Binding-site contacts:
Ligand atom O5 contacts residue ASN156 of chain 20.F at 2.5 Å (h-bond).
Ligand atom C3 contacts residue GLU127 of chain 20.F at 3.6 Å.
Ligand atom O7 contacts residue ASN156 of chain 20.F at 3.2 Å (h-bond).
Ligand atom O3 contacts residue GLU127 of chain 20.F at 4.2 Å.
Ligand atom C2 contacts residue ASN156 of chain 20.F at 2.3 Å.
Ligand atom C3 contacts residue ASN156 of chain 20.F at 3.6 Å.
Ligand atom C4 contacts residue GLU127 of chain 20.F at 3.6 Å.
Ligand atom C6 contacts residue LYS128 of chain 20.F at 4.3 Å.
Ligand atom C5 contacts residue ASN156 of chain 20.F at 3.7 Å.
Ligand atom C4 contacts residue ASN156 of chain 20.F at 4.2 Å.
Ligand atom C5 contacts residue GLY126 of chain 20.F at 4.0 Å.
Ligand atom C1 contacts residue GLY126 of chain 20.F at 3.4 Å.
Ligand atom C8 contacts residue ASN156 of chain 20.F at 4.2 Å.
Ligand atom C8 contacts residue PRO179 of chain 20.F at 4.4 Å (hydrophobic).
Ligand atom O5 contacts residue GLY126 of chain 20.F at 3.7 Å.
Ligand atom N2 contacts residue ASN156 of chain 20.F at 2.5 Å (h-bond).
Ligand atom C6 contacts residue GLU127 of chain 20.F at 3.8 Å.
Ligand atom O4 contacts residue GLU127 of chain 20.F at 3.1 Å (salt-bridge).
Ligand atom C1 contacts residue ASN156 of chain 20.F at 1.4 Å.
Ligand atom C5 contacts residue GLU127 of chain 20.F at 3.6 Å.
Ligand atom C7 contacts residue ASN156 of chain 20.F at 3.3 Å.

Sequence of chain 20.F:
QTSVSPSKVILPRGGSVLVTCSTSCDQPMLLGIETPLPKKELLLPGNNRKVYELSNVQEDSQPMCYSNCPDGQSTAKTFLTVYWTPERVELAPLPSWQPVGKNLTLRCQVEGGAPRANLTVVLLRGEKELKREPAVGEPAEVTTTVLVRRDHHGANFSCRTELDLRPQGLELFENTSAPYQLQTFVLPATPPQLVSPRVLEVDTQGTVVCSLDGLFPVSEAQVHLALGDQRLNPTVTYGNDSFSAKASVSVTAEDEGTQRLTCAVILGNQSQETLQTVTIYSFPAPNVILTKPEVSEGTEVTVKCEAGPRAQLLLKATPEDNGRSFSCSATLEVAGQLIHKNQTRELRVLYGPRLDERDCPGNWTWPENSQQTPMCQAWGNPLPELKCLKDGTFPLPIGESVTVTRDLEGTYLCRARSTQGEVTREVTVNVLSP

This small molecule binds to this protein.
Small molecule (SMILES): CC(=O)N[C@@H]1[C@@H](O)[C@H](O)[C@@H](CO)O[C@H]1O